Sequence of chain 1.N:
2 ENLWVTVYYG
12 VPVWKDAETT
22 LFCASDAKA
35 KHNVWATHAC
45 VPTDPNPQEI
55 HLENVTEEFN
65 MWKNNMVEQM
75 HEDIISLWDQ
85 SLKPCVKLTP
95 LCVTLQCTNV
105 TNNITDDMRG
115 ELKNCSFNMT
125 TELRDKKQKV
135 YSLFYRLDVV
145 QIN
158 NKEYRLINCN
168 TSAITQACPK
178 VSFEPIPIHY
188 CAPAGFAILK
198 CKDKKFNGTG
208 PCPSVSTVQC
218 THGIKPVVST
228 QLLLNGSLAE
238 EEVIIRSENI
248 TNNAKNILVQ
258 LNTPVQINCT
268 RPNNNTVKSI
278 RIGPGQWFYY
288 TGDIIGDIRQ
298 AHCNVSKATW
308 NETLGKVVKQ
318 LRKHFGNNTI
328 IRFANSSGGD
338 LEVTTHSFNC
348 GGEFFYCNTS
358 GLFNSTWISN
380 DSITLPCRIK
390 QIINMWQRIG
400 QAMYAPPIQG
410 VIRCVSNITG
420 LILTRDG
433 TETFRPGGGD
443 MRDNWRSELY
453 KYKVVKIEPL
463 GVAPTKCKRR

Sequence of chain 1.D:
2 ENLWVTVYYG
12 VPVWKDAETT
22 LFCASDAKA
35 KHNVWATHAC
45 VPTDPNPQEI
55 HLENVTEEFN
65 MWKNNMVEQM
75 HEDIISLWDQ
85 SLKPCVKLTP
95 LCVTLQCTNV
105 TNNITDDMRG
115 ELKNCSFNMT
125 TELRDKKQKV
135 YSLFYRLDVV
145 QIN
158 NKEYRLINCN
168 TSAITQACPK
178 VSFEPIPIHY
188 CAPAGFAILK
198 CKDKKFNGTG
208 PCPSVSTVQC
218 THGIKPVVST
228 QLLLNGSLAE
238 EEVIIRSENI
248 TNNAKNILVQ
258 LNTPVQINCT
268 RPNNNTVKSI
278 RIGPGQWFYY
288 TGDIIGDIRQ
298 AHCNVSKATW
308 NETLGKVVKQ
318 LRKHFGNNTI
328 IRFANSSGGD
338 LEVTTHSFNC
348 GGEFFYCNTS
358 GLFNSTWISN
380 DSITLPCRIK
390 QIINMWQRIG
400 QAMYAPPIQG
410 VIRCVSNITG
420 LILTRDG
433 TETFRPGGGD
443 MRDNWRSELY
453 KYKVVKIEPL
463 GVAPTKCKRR

The protein below binds the small molecule below.
Small molecule (SMILES): CC(=O)N[C@@H]1[C@@H](O)[C@H](O)[C@@H](CO)O[C@H]1O

Binding-site contacts:
Ligand atom C7 contacts residue ARG278 of chain 1.N at 4.1 Å.
Ligand atom C2 contacts residue ASN167 of chain 1.D at 2.4 Å.
Ligand atom C3 contacts residue ASN167 of chain 1.D at 3.8 Å.
Ligand atom C7 contacts residue ASN167 of chain 1.D at 3.5 Å.
Ligand atom C5 contacts residue ASN167 of chain 1.D at 3.7 Å.
Ligand atom O7 contacts residue ARG278 of chain 1.N at 4.0 Å.
Ligand atom O5 contacts residue ASN167 of chain 1.D at 2.4 Å (h-bond).
Ligand atom C4 contacts residue ASN167 of chain 1.D at 4.2 Å.
Ligand atom N2 contacts residue ASN167 of chain 1.D at 2.8 Å (h-bond).
Ligand atom C1 contacts residue ASN167 of chain 1.D at 1.4 Å.
Ligand atom C8 contacts residue ASN167 of chain 1.D at 4.0 Å.
Ligand atom C8 contacts residue ARG278 of chain 1.N at 3.5 Å.
Ligand atom O7 contacts residue ASN167 of chain 1.D at 3.8 Å.